Sequence of chain 1.A:
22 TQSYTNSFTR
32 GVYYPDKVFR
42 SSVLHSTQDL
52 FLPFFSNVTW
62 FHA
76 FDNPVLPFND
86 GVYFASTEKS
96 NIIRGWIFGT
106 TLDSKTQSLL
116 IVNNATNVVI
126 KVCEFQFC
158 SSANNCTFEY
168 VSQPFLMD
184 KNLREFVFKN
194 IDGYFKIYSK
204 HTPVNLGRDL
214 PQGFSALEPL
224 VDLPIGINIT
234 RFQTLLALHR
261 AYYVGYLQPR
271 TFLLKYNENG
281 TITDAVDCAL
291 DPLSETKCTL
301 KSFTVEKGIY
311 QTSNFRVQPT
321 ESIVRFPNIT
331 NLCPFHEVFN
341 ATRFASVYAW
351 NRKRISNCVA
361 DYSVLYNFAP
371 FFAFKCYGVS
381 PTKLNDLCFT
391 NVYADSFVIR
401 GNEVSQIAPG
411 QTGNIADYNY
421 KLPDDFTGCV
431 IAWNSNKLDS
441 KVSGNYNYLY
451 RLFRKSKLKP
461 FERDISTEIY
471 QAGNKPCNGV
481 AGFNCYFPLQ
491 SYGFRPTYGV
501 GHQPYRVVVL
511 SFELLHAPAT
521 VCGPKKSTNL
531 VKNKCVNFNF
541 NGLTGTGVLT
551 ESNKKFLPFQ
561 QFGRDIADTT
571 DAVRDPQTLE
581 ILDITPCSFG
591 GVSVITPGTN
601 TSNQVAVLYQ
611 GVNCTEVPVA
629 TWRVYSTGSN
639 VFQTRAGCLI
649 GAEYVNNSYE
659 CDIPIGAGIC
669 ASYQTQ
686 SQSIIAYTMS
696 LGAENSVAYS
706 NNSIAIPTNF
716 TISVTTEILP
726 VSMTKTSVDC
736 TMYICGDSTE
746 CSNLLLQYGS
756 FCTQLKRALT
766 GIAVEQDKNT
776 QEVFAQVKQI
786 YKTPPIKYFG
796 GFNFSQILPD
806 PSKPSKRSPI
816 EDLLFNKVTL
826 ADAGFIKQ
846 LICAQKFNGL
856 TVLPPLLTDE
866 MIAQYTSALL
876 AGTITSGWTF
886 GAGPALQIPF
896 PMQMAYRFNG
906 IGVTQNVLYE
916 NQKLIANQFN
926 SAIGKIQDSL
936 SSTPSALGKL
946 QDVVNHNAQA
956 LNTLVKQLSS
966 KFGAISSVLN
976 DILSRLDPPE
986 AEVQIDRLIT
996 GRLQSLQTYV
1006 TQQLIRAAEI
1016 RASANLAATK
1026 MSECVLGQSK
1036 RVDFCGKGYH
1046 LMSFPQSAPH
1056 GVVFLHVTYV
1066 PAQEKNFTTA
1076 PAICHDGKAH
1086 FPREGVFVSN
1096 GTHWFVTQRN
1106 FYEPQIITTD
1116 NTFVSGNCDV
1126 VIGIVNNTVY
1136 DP

A small-molecule ligand and the protein it binds are described below.
Small molecule (SMILES): CC(=O)N[C@@H]1[C@@H](O)[C@H](O)[C@@H](CO)O[C@H]1O

Binding-site contacts:
Ligand atom C3 contacts residue ASN654 of chain 1.A at 3.8 Å.
Ligand atom C7 contacts residue ASN654 of chain 1.A at 3.1 Å.
Ligand atom C5 contacts residue ASN654 of chain 1.A at 3.7 Å.
Ligand atom O5 contacts residue ASN654 of chain 1.A at 2.4 Å (h-bond).
Ligand atom O7 contacts residue ASN654 of chain 1.A at 3.0 Å (h-bond).
Ligand atom C2 contacts residue ASN654 of chain 1.A at 2.4 Å.
Ligand atom C4 contacts residue ASN654 of chain 1.A at 4.2 Å.
Ligand atom C1 contacts residue ASN654 of chain 1.A at 1.4 Å.
Ligand atom N2 contacts residue ASN654 of chain 1.A at 2.9 Å (h-bond).
Ligand atom C8 contacts residue ASN654 of chain 1.A at 4.3 Å.